Binding-site contacts:
Ligand atom N2 contacts residue ASP148 of chain 1.A at 3.8 Å.
Ligand atom CL1 contacts residue VAL137 of chain 1.A at 3.6 Å.
Ligand atom C17 contacts residue TRP150 of chain 1.A at 3.8 Å (hydrophobic).
Ligand atom C16 contacts residue GLU140 of chain 1.A at 3.8 Å.
Ligand atom C7 contacts residue ALA187 of chain 1.A at 3.9 Å (hydrophobic).
Ligand atom S1 contacts residue ILE13 of chain 1.A at 4.0 Å.
Ligand atom C16 contacts residue ILE152 of chain 1.A at 3.7 Å (hydrophobic).
Ligand atom C3 contacts residue ILE13 of chain 1.A at 3.7 Å (hydrophobic).
Ligand atom C7 contacts residue PHE116 of chain 1.A at 3.3 Å (hydrophobic).
Ligand atom C10 contacts residue VAL137 of chain 1.A at 3.9 Å (hydrophobic).
Ligand atom C15 contacts residue TRP150 of chain 1.A at 4.0 Å (hydrophobic).
Ligand atom C15 contacts residue GLU145 of chain 1.A at 3.0 Å.
Ligand atom C17 contacts residue ILE13 of chain 1.A at 2.9 Å (hydrophobic).
Ligand atom C3 contacts residue ILE152 of chain 1.A at 3.9 Å (hydrophobic).
Ligand atom C8 contacts residue ILE152 of chain 1.A at 4.1 Å (hydrophobic).
Ligand atom C8 contacts residue ILE13 of chain 1.A at 3.7 Å (hydrophobic).
Ligand atom CL1 contacts residue ASN11 of chain 1.A at 4.0 Å.
Ligand atom N2 contacts residue GLU145 of chain 1.A at 3.9 Å.
Ligand atom C15 contacts residue ASP148 of chain 1.A at 3.1 Å.
Ligand atom N2 contacts residue GLU140 of chain 1.A at 4.0 Å.
Ligand atom C1 contacts residue ILE13 of chain 1.A at 3.5 Å (hydrophobic).
Ligand atom C16 contacts residue ASN141 of chain 1.A at 3.3 Å.
Ligand atom C14 contacts residue ASP148 of chain 1.A at 3.7 Å.
Ligand atom C5 contacts residue TRP150 of chain 1.A at 3.1 Å (hydrophobic).
Ligand atom S1 contacts residue ILE152 of chain 1.A at 3.4 Å.
Ligand atom C15 contacts residue ASN141 of chain 1.A at 4.1 Å.
Ligand atom C6 contacts residue TRP150 of chain 1.A at 3.4 Å (hydrophobic).
Ligand atom C11 contacts residue ILE13 of chain 1.A at 4.0 Å (hydrophobic).
Ligand atom C10 contacts residue THR139 of chain 1.A at 3.8 Å.
Ligand atom C9 contacts residue VAL137 of chain 1.A at 3.3 Å (hydrophobic).
Ligand atom C7 contacts residue TRP150 of chain 1.A at 3.9 Å (hydrophobic).
Ligand atom N1 contacts residue ILE13 of chain 1.A at 3.5 Å (h-bond).
Ligand atom C6 contacts residue PHE116 of chain 1.A at 3.2 Å (hydrophobic).
Ligand atom C16 contacts residue THR139 of chain 1.A at 3.8 Å.
Ligand atom C4 contacts residue ILE13 of chain 1.A at 3.9 Å (hydrophobic).
Ligand atom CL1 contacts residue THR139 of chain 1.A at 3.4 Å.
Ligand atom C2 contacts residue ILE13 of chain 1.A at 4.0 Å (hydrophobic).
Ligand atom C5 contacts residue ILE13 of chain 1.A at 3.8 Å (hydrophobic).
Ligand atom C16 contacts residue GLU145 of chain 1.A at 4.0 Å.
Ligand atom CL1 contacts residue ILE10 of chain 1.A at 3.5 Å.

A protein and the small-molecule ligand that binds it are described below.
Small molecule (SMILES): CN(C)CCCN1c2ccccc2Sc2ccc(Cl)cc21

Sequence of chain 1.A:
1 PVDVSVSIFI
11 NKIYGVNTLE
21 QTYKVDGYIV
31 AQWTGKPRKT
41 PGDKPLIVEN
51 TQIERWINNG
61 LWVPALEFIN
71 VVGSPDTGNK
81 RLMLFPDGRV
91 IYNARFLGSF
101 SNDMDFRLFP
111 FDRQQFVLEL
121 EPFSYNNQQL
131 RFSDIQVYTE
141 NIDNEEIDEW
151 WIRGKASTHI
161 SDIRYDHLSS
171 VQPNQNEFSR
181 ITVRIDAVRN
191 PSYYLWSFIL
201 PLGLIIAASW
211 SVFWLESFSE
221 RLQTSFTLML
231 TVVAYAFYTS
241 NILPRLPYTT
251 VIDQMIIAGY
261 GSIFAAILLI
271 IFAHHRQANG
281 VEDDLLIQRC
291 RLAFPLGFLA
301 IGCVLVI